Sequence of chain 1.G:
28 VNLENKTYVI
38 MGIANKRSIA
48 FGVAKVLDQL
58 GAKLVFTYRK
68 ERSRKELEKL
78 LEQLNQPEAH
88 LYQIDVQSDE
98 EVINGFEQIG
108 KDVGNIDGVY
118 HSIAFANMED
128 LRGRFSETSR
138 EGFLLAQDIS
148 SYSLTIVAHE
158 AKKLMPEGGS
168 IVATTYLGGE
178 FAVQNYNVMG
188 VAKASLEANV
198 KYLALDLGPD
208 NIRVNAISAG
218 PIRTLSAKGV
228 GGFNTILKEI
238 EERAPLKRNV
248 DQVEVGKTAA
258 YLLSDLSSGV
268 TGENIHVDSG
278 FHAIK

The protein below binds the small molecule below.
Small molecule (SMILES): N[C@@H](CCC(=O)O)C(=O)O

Binding-site contacts:
Ligand atom C contacts residue GLY229 of chain 1.G at 4.0 Å.
Ligand atom CB contacts residue GLY228 of chain 1.G at 4.2 Å.
Ligand atom OXT contacts residue GLY229 of chain 1.G at 3.7 Å.
Ligand atom OE1 contacts residue GLY228 of chain 1.G at 3.4 Å.
Ligand atom OE2 contacts residue ARG129 of chain 1.G at 2.9 Å (salt-bridge).
Ligand atom CB contacts residue GLY229 of chain 1.G at 3.4 Å.
Ligand atom OXT contacts residue VAL227 of chain 1.G at 4.0 Å.
Ligand atom OE1 contacts residue ARG129 of chain 1.G at 2.4 Å (salt-bridge).
Ligand atom CD contacts residue GLY228 of chain 1.G at 4.1 Å.
Ligand atom C contacts residue GLY228 of chain 1.G at 4.4 Å.
Ligand atom OXT contacts residue GLY228 of chain 1.G at 3.8 Å.
Ligand atom CA contacts residue GLY229 of chain 1.G at 3.1 Å.
Ligand atom N contacts residue GLY229 of chain 1.G at 4.1 Å.
Ligand atom CD contacts residue ARG129 of chain 1.G at 3.0 Å.
Ligand atom CA contacts residue GLY228 of chain 1.G at 4.1 Å.